Sequence of chain 1.A:
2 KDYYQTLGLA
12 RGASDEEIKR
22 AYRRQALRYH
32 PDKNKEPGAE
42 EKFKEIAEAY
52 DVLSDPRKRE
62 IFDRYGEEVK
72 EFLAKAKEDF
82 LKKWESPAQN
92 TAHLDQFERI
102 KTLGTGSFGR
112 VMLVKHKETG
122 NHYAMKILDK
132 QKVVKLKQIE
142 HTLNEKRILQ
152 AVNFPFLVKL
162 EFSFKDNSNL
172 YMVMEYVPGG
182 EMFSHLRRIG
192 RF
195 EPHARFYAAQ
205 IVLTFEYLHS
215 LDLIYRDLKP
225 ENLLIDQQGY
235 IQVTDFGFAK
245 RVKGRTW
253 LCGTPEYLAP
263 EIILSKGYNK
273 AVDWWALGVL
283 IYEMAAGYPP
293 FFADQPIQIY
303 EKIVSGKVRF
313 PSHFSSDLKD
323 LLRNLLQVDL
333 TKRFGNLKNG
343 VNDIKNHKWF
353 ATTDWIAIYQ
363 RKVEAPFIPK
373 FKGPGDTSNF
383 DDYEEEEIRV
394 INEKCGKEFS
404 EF

This small molecule binds to this protein.
Small molecule (SMILES): Cn1cncc1C1=CN(c2ncnc3[nH]c(=O)[nH]c23)CCS1

Binding-site contacts:
Ligand atom N04 contacts residue PHE109 of chain 1.A at 3.2 Å.
Ligand atom N07 contacts residue TYR177 of chain 1.A at 3.7 Å.
Ligand atom C12 contacts residue THR238 of chain 1.A at 3.5 Å.
Ligand atom N04 contacts residue ASP239 of chain 1.A at 3.4 Å (salt-bridge).
Ligand atom C06 contacts residue THR238 of chain 1.A at 3.9 Å.
Ligand atom C09 contacts residue LEU228 of chain 1.A at 3.5 Å (hydrophobic).
Ligand atom C12 contacts residue ALA125 of chain 1.A at 3.8 Å (hydrophobic).
Ligand atom S01 contacts residue PHE382 of chain 1.A at 3.5 Å.
Ligand atom C10 contacts residue LEU228 of chain 1.A at 3.6 Å (hydrophobic).
Ligand atom N07 contacts residue VAL178 of chain 1.A at 2.8 Å (h-bond).
Ligand atom N07 contacts residue GLU176 of chain 1.A at 3.8 Å.
Ligand atom C10 contacts residue TYR177 of chain 1.A at 3.8 Å (hydrophobic).
Ligand atom C11 contacts residue ALA125 of chain 1.A at 3.9 Å (hydrophobic).
Ligand atom C10 contacts residue GLU176 of chain 1.A at 2.9 Å.
Ligand atom O01 contacts residue THR106 of chain 1.A at 3.7 Å.
Ligand atom N06 contacts residue LEU228 of chain 1.A at 3.4 Å.
Ligand atom C05 contacts residue VAL112 of chain 1.A at 3.9 Å (hydrophobic).
Ligand atom C09 contacts residue ALA125 of chain 1.A at 3.7 Å (hydrophobic).
Ligand atom C12 contacts residue LEU228 of chain 1.A at 3.8 Å (hydrophobic).
Ligand atom C02 contacts residue GLU182 of chain 1.A at 3.7 Å.
Ligand atom C04 contacts residue LYS127 of chain 1.A at 3.6 Å.
Ligand atom N04 contacts residue LYS127 of chain 1.A at 3.9 Å.
Ligand atom C13 contacts residue PHE109 of chain 1.A at 3.4 Å (hydrophobic).
Ligand atom C11 contacts residue PHE382 of chain 1.A at 3.9 Å (hydrophobic).
Ligand atom C10 contacts residue ALA125 of chain 1.A at 3.4 Å (hydrophobic).
Ligand atom C03 contacts residue LYS127 of chain 1.A at 3.8 Å.
Ligand atom O01 contacts residue PHE109 of chain 1.A at 3.1 Å.
Ligand atom C12 contacts residue MET175 of chain 1.A at 3.6 Å (hydrophobic).
Ligand atom C04 contacts residue ASP239 of chain 1.A at 3.6 Å.
Ligand atom N03 contacts residue ASP239 of chain 1.A at 3.5 Å.
Ligand atom C03 contacts residue ASP239 of chain 1.A at 3.7 Å.
Ligand atom C08 contacts residue THR238 of chain 1.A at 3.7 Å.
Ligand atom C10 contacts residue VAL178 of chain 1.A at 3.4 Å (hydrophobic).
Ligand atom N07 contacts residue ALA125 of chain 1.A at 3.7 Å.
Ligand atom N06 contacts residue ALA125 of chain 1.A at 3.4 Å.
Ligand atom N02 contacts residue THR238 of chain 1.A at 2.8 Å (h-bond).
Ligand atom C03 contacts residue THR238 of chain 1.A at 3.2 Å.
Ligand atom N07 contacts residue LEU228 of chain 1.A at 3.9 Å.
Ligand atom N03 contacts residue LYS127 of chain 1.A at 2.8 Å (salt-bridge).
Ligand atom C11 contacts residue LEU228 of chain 1.A at 3.9 Å (hydrophobic).